Sequence of chain 1.B:
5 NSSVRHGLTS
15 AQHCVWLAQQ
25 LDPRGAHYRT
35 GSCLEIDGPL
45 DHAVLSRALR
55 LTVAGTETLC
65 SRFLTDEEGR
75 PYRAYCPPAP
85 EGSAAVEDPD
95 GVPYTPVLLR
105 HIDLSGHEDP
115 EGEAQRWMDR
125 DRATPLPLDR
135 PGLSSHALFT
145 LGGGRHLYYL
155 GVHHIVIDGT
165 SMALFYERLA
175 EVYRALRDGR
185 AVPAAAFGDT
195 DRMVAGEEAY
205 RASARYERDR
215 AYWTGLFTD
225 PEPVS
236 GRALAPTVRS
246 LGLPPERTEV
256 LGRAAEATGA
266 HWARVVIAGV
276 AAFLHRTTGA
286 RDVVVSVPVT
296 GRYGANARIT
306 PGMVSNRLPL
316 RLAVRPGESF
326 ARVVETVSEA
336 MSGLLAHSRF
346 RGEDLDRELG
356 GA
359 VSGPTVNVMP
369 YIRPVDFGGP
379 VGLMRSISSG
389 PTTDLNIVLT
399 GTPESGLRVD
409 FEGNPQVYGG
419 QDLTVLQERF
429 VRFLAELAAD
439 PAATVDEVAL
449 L

Binding-site contacts:
Ligand atom C07 contacts residue HIS158 of chain 1.B at 3.3 Å.
Ligand atom O08 contacts residue GLY388 of chain 1.B at 4.0 Å.
Ligand atom C09 contacts residue SER387 of chain 1.B at 4.2 Å.
Ligand atom N11 contacts residue SER387 of chain 1.B at 2.8 Å (h-bond).
Ligand atom O08 contacts residue SER387 of chain 1.B at 4.4 Å.
Ligand atom C03 contacts residue CYS18 of chain 1.B at 3.5 Å (hydrophobic).
Ligand atom N06 contacts residue MET308 of chain 1.B at 4.1 Å.
Ligand atom C01 contacts residue CYS18 of chain 1.B at 1.8 Å (hydrophobic).
Ligand atom N06 contacts residue HIS158 of chain 1.B at 3.7 Å.
Ligand atom C05 contacts residue HIS158 of chain 1.B at 4.4 Å.
Ligand atom C03 contacts residue ARG346 of chain 1.B at 4.5 Å.
Ligand atom C05 contacts residue ARG312 of chain 1.B at 4.0 Å.
Ligand atom C07 contacts residue ARG312 of chain 1.B at 4.3 Å.
Ligand atom O08 contacts residue ARG312 of chain 1.B at 4.3 Å.
Ligand atom O08 contacts residue PRO389 of chain 1.B at 4.0 Å.
Ligand atom C02 contacts residue CYS18 of chain 1.B at 2.7 Å (hydrophobic).
Ligand atom C02 contacts residue ALA15 of chain 1.B at 4.0 Å (hydrophobic).
Ligand atom C02 contacts residue VAL19 of chain 1.B at 3.7 Å (hydrophobic).
Ligand atom O08 contacts residue HIS158 of chain 1.B at 3.5 Å (h-bond).
Ligand atom C01 contacts residue VAL19 of chain 1.B at 3.8 Å (hydrophobic).
Ligand atom N11 contacts residue GLY388 of chain 1.B at 4.3 Å.
Ligand atom C04 contacts residue ARG312 of chain 1.B at 3.5 Å.
Ligand atom C05 contacts residue MET308 of chain 1.B at 4.2 Å (hydrophobic).
Ligand atom C09 contacts residue HIS158 of chain 1.B at 3.3 Å.
Ligand atom C10 contacts residue ARG312 of chain 1.B at 3.6 Å.
Ligand atom N06 contacts residue ARG312 of chain 1.B at 4.1 Å.
Ligand atom N11 contacts residue HIS158 of chain 1.B at 2.9 Å (h-bond).

A small-molecule ligand and the protein it binds are described below.
Small molecule (SMILES): CCCCCNC(=O)[C@H](C)N